Sequence of chain 1.V:
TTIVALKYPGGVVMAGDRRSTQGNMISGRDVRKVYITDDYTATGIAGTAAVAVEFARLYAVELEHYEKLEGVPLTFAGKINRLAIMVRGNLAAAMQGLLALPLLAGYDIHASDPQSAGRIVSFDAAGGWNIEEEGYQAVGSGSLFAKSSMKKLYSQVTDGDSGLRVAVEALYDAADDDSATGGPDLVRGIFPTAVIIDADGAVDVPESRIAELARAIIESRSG

The small molecule below binds the protein below.
Small molecule (SMILES): COC[C@H](NC(=O)[C@H](CC(=O)NOC(C)(C)C)NC(=O)c1cc(C)on1)C(=O)NCc1cccc2ccccc12

Binding-site contacts:
Ligand atom C30 contacts residue SER122 of chain 1.V at 3.2 Å.
Ligand atom C16 contacts residue VAL31 of chain 1.BA at 3.6 Å (hydrophobic).
Ligand atom C38 contacts residue LEU98 of chain 1.BA at 3.5 Å (hydrophobic).
Ligand atom O18 contacts residue THR21 of chain 1.BA at 3.2 Å (h-bond).
Ligand atom C16 contacts residue ALA49 of chain 1.BA at 3.7 Å (hydrophobic).
Ligand atom O31 contacts residue SER20 of chain 1.BA at 3.4 Å (h-bond).
Ligand atom C09 contacts residue LYS33 of chain 1.BA at 3.7 Å.
Ligand atom C07 contacts residue GLY47 of chain 1.BA at 3.6 Å.
Ligand atom C04 contacts residue GLY47 of chain 1.BA at 3.3 Å.
Ligand atom C15 contacts residue VAL31 of chain 1.BA at 3.5 Å (hydrophobic).
Ligand atom C10 contacts residue ALA52 of chain 1.BA at 3.8 Å (hydrophobic).
Ligand atom C05 contacts residue GLY47 of chain 1.BA at 3.3 Å.
Ligand atom O26 contacts residue GLN22 of chain 1.BA at 3.2 Å (h-bond).
Ligand atom C07 contacts residue THR1 of chain 1.BA at 3.2 Å.
Ligand atom O01 contacts residue ALA49 of chain 1.BA at 2.9 Å (h-bond).
Ligand atom O01 contacts residue THR48 of chain 1.BA at 3.4 Å.
Ligand atom C14 contacts residue ALA49 of chain 1.BA at 3.5 Å (hydrophobic).
Ligand atom C30 contacts residue PHE123 of chain 1.V at 3.7 Å (hydrophobic).
Ligand atom O31 contacts residue SER27 of chain 1.BA at 2.5 Å (h-bond).
Ligand atom N25 contacts residue GLN22 of chain 1.BA at 3.6 Å.
Ligand atom N06 contacts residue THR1 of chain 1.BA at 3.7 Å.
Ligand atom N25 contacts residue ASP124 of chain 1.V at 3.2 Å (salt-bridge).
Ligand atom C23 contacts residue ASP124 of chain 1.V at 3.6 Å.
Ligand atom O36 contacts residue ALA125 of chain 1.V at 3.7 Å.
Ligand atom O18 contacts residue SER20 of chain 1.BA at 3.5 Å.
Ligand atom C15 contacts residue ALA49 of chain 1.BA at 3.5 Å (hydrophobic).
Ligand atom C14 contacts residue SER20 of chain 1.BA at 3.7 Å.
Ligand atom C10 contacts residue LYS33 of chain 1.BA at 3.6 Å.
Ligand atom C24 contacts residue SER27 of chain 1.BA at 3.7 Å.
Ligand atom O40 contacts residue GLN22 of chain 1.BA at 3.6 Å.
Ligand atom C10 contacts residue ILE45 of chain 1.BA at 3.3 Å (hydrophobic).
Ligand atom C02 contacts residue THR21 of chain 1.BA at 3.5 Å.
Ligand atom C29 contacts residue ASN130 of chain 1.V at 3.6 Å.
Ligand atom C09 contacts residue ILE45 of chain 1.BA at 3.4 Å (hydrophobic).
Ligand atom C15 contacts residue SER20 of chain 1.BA at 3.7 Å.
Ligand atom N03 contacts residue THR21 of chain 1.BA at 2.8 Å (h-bond).
Ligand atom C22 contacts residue THR21 of chain 1.BA at 3.7 Å.
Ligand atom O31 contacts residue GLN22 of chain 1.BA at 3.3 Å.
Ligand atom N32 contacts residue ASP124 of chain 1.V at 3.4 Å (salt-bridge).
Ligand atom N06 contacts residue GLY47 of chain 1.BA at 2.6 Å (h-bond).

Sequence of chain 1.BA:
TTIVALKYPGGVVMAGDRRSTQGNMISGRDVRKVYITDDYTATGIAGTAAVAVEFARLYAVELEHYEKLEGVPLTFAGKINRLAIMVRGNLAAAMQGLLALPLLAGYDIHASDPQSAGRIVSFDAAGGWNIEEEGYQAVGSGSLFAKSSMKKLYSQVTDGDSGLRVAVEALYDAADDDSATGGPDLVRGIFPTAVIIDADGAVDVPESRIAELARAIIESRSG